Sequence of chain 1.A:
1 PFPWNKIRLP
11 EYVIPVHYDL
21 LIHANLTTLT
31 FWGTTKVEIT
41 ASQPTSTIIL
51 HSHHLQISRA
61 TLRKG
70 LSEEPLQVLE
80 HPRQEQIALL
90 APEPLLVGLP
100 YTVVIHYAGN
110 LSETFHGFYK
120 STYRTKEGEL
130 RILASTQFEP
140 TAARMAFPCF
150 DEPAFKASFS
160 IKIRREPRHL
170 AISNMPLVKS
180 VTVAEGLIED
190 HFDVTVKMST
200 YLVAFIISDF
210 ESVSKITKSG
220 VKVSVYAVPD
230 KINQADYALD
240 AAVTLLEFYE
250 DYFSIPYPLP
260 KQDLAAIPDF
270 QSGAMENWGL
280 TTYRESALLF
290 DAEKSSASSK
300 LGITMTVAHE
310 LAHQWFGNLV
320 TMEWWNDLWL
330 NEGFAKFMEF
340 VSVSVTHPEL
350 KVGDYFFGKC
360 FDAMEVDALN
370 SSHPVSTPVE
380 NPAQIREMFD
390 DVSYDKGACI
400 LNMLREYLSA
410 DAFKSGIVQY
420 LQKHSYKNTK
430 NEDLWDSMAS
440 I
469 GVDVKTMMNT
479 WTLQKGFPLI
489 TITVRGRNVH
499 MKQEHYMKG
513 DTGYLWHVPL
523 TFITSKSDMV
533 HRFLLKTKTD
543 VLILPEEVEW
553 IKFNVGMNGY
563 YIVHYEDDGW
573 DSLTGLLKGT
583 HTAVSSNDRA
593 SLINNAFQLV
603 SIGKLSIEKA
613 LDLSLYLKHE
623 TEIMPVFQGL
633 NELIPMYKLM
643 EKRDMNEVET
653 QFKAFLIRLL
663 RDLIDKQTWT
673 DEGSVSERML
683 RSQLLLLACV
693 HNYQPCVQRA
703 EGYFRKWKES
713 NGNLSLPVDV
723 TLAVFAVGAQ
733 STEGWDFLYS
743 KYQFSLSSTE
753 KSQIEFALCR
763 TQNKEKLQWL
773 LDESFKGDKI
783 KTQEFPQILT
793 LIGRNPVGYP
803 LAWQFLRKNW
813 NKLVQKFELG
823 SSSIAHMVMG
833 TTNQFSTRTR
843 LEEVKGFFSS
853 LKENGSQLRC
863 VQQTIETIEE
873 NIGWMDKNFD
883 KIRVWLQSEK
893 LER

Binding-site contacts:
Ligand atom O2 contacts residue GLU309 of chain 1.A at 3.5 Å (salt-bridge).
Ligand atom C9 contacts residue SER271 of chain 1.A at 2.9 Å.
Ligand atom N1 contacts residue ALA273 of chain 1.A at 3.1 Å (h-bond).
Ligand atom N2 contacts residue GLU138 of chain 1.A at 2.2 Å (salt-bridge).
Ligand atom C11 contacts residue GLU138 of chain 1.A at 3.1 Å.
Ligand atom O1 contacts residue ALA273 of chain 1.A at 3.2 Å (h-bond).
Ligand atom O2 contacts residue HIS312 of chain 1.A at 2.4 Å (h-bond).
Ligand atom O2 contacts residue HIS308 of chain 1.A at 3.2 Å (h-bond).
Ligand atom C16 contacts residue TYR393 of chain 1.A at 3.5 Å (hydrophobic).
Ligand atom C2 contacts residue GLU275 of chain 1.A at 3.0 Å.
Ligand atom C6 contacts residue MET274 of chain 1.A at 3.3 Å (hydrophobic).
Ligand atom O3 contacts residue GLU331 of chain 1.A at 2.9 Å (salt-bridge).
Ligand atom C3 contacts residue TYR393 of chain 1.A at 3.5 Å (hydrophobic).
Ligand atom O1 contacts residue SER271 of chain 1.A at 3.1 Å.
Ligand atom C1 contacts residue GLU331 of chain 1.A at 3.1 Å.
Ligand atom O2 contacts residue GLU275 of chain 1.A at 2.8 Å (salt-bridge).
Ligand atom C6 contacts residue ALA273 of chain 1.A at 3.4 Å (hydrophobic).
Ligand atom O2 contacts residue ZN1 of chain 1.E at 1.9 Å.
Ligand atom O2 contacts residue GLU331 of chain 1.A at 3.4 Å (salt-bridge).
Ligand atom N2 contacts residue GLU331 of chain 1.A at 2.7 Å (salt-bridge).
Ligand atom C3 contacts residue ZN1 of chain 1.E at 2.6 Å.
Ligand atom C2 contacts residue GLU309 of chain 1.A at 3.5 Å.
Ligand atom C8 contacts residue SER271 of chain 1.A at 3.1 Å.
Ligand atom C3 contacts residue GLU309 of chain 1.A at 3.5 Å.
Ligand atom C12 contacts residue GLU138 of chain 1.A at 3.2 Å.
Ligand atom O3 contacts residue ZN1 of chain 1.E at 1.9 Å.
Ligand atom N1 contacts residue GLU309 of chain 1.A at 3.1 Å (salt-bridge).
Ligand atom C6 contacts residue GLU138 of chain 1.A at 3.3 Å.
Ligand atom O3 contacts residue HIS308 of chain 1.A at 3.0 Å (h-bond).
Ligand atom N2 contacts residue GLU275 of chain 1.A at 2.5 Å (salt-bridge).
Ligand atom C12 contacts residue GLN136 of chain 1.A at 3.6 Å.
Ligand atom C1 contacts residue ZN1 of chain 1.E at 3.5 Å.
Ligand atom C1 contacts residue GLU275 of chain 1.A at 3.1 Å.
Ligand atom C15 contacts residue LYS335 of chain 1.A at 3.6 Å.
Ligand atom C16 contacts residue LYS335 of chain 1.A at 3.5 Å.
Ligand atom C3 contacts residue HIS308 of chain 1.A at 3.5 Å.
Ligand atom C1 contacts residue GLU138 of chain 1.A at 3.2 Å.
Ligand atom O1 contacts residue GLY272 of chain 1.A at 3.0 Å (h-bond).
Ligand atom C2 contacts residue ZN1 of chain 1.E at 2.8 Å.
Ligand atom O3 contacts residue TYR393 of chain 1.A at 2.6 Å (h-bond).

The small molecule below binds the protein below.
Small molecule (SMILES): CC(C)C[C@H](NC(=O)[C@@H](O)[C@H](N)Cc1ccccc1)C(=O)O